Binding-site contacts:
Ligand atom C1 contacts residue PHB1 of chain 1.MA at 1.4 Å.
Ligand atom O6 contacts residue GLN53 of chain 1.G at 2.6 Å (h-bond).
Ligand atom O4 contacts residue THR104 of chain 1.G at 3.6 Å.
Ligand atom C3 contacts residue PHB1 of chain 1.MA at 3.7 Å.
Ligand atom C1 contacts residue TYR36 of chain 1.G at 4.3 Å (hydrophobic).
Ligand atom O6 contacts residue HIS50 of chain 1.G at 2.8 Å (h-bond).
Ligand atom O6 contacts residue PRO51 of chain 1.G at 4.1 Å.
Ligand atom O5 contacts residue GLN53 of chain 1.G at 3.8 Å.
Ligand atom O3 contacts residue ASN107 of chain 1.G at 3.4 Å (h-bond).
Ligand atom O3 contacts residue CA1 of chain 1.DA at 2.8 Å.
Ligand atom C5 contacts residue HIS50 of chain 1.G at 4.0 Å.
Ligand atom O5 contacts residue HIS50 of chain 1.G at 3.3 Å (h-bond).
Ligand atom C6 contacts residue VAL101 of chain 1.G at 3.9 Å (hydrophobic).
Ligand atom C2 contacts residue PHB1 of chain 1.MA at 2.4 Å.
Ligand atom O4 contacts residue ASP100 of chain 1.G at 2.8 Å (salt-bridge).
Ligand atom C3 contacts residue CA1 of chain 1.DA at 3.6 Å.
Ligand atom C6 contacts residue ASP100 of chain 1.G at 3.9 Å.
Ligand atom O5 contacts residue PHB1 of chain 1.MA at 2.3 Å (h-bond).
Ligand atom O5 contacts residue TYR36 of chain 1.G at 3.8 Å.
Ligand atom C2 contacts residue TYR36 of chain 1.G at 3.5 Å (hydrophobic).
Ligand atom C6 contacts residue GLN53 of chain 1.G at 3.4 Å.
Ligand atom C6 contacts residue HIS50 of chain 1.G at 3.5 Å.
Ligand atom C4 contacts residue PHB1 of chain 1.MA at 4.2 Å.
Ligand atom C5 contacts residue PHB1 of chain 1.MA at 3.6 Å.
Ligand atom C5 contacts residue GLN53 of chain 1.G at 3.4 Å.
Ligand atom O4 contacts residue TYR36 of chain 1.G at 3.2 Å (h-bond).
Ligand atom C3 contacts residue THR104 of chain 1.G at 4.2 Å.
Ligand atom C3 contacts residue TYR36 of chain 1.G at 4.1 Å (hydrophobic).
Ligand atom O4 contacts residue CA1 of chain 1.DA at 2.8 Å.
Ligand atom C4 contacts residue THR104 of chain 1.G at 3.7 Å.
Ligand atom C4 contacts residue ASP100 of chain 1.G at 3.8 Å.
Ligand atom O2 contacts residue TYR36 of chain 1.G at 4.0 Å.
Ligand atom O3 contacts residue THR104 of chain 1.G at 3.4 Å.
Ligand atom C2 contacts residue CA1 of chain 1.DA at 4.1 Å.
Ligand atom C4 contacts residue CA1 of chain 1.DA at 3.6 Å.
Ligand atom O2 contacts residue ASN107 of chain 1.G at 3.5 Å (h-bond).
Ligand atom O3 contacts residue TYR36 of chain 1.G at 3.9 Å.
Ligand atom C6 contacts residue CYS62 of chain 1.G at 4.0 Å (hydrophobic).
Ligand atom C4 contacts residue TYR36 of chain 1.G at 4.2 Å (hydrophobic).
Ligand atom O2 contacts residue PHB1 of chain 1.MA at 2.9 Å (h-bond).

Sequence of chain 1.G:
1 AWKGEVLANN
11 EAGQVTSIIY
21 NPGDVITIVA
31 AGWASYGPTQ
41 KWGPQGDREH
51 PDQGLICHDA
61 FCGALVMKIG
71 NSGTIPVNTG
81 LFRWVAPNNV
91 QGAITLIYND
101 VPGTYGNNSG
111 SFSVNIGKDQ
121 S

A protein and the small-molecule ligand that binds it are described below.
Small molecule (SMILES): OC[C@H]1O[C@@H](O)[C@H](O)[C@@H](O)[C@H]1O